A protein and the small-molecule ligand that binds it are described below.
Small molecule (SMILES): Cc1cc(O)c(C)c(O)c1C=O

Binding-site contacts:
Ligand atom O1 contacts residue HIS330 of chain 1.B at 3.5 Å (h-bond).
Ligand atom C4 contacts residue GLY332 of chain 1.B at 4.3 Å.
Ligand atom C contacts residue PRO329 of chain 1.B at 4.2 Å (hydrophobic).
Ligand atom C7 contacts residue GLY332 of chain 1.B at 4.1 Å.
Ligand atom O1 contacts residue HIS331 of chain 1.B at 3.8 Å.
Ligand atom C5 contacts residue GLY332 of chain 1.B at 3.9 Å.
Ligand atom C6 contacts residue GLY332 of chain 1.B at 4.1 Å.
Ligand atom O1 contacts residue LEU96 of chain 1.B at 3.9 Å.
Ligand atom C7 contacts residue ILE237 of chain 1.B at 3.6 Å (hydrophobic).
Ligand atom C6 contacts residue FAD1 of chain 1.I at 4.1 Å.
Ligand atom O contacts residue GLY332 of chain 1.B at 4.2 Å.
Ligand atom C contacts residue ILE237 of chain 1.B at 3.7 Å (hydrophobic).
Ligand atom O contacts residue ILE237 of chain 1.B at 3.8 Å.
Ligand atom C8 contacts residue ILE237 of chain 1.B at 3.7 Å (hydrophobic).
Ligand atom C contacts residue GLY332 of chain 1.B at 4.0 Å.
Ligand atom O contacts residue MET228 of chain 1.B at 3.9 Å.
Ligand atom C2 contacts residue LEU96 of chain 1.B at 4.0 Å (hydrophobic).
Ligand atom C4 contacts residue LEU96 of chain 1.B at 4.3 Å (hydrophobic).
Ligand atom O contacts residue HIS330 of chain 1.B at 3.3 Å (h-bond).
Ligand atom C contacts residue HIS331 of chain 1.B at 4.3 Å.
Ligand atom O1 contacts residue MET228 of chain 1.B at 3.9 Å.
Ligand atom C8 contacts residue PRO329 of chain 1.B at 3.6 Å (hydrophobic).
Ligand atom C4 contacts residue PHE119 of chain 1.B at 3.6 Å (hydrophobic).
Ligand atom C2 contacts residue HIS331 of chain 1.B at 3.6 Å.
Ligand atom O1 contacts residue TYR397 of chain 1.B at 4.4 Å.
Ligand atom C4 contacts residue HIS331 of chain 1.B at 4.4 Å.
Ligand atom C1 contacts residue HIS331 of chain 1.B at 4.0 Å.
Ligand atom O contacts residue PRO329 of chain 1.B at 4.0 Å.
Ligand atom C5 contacts residue FAD1 of chain 1.I at 3.8 Å.
Ligand atom C7 contacts residue PRO329 of chain 1.B at 4.0 Å (hydrophobic).
Ligand atom C6 contacts residue ILE237 of chain 1.B at 4.2 Å (hydrophobic).
Ligand atom C2 contacts residue GLY332 of chain 1.B at 4.2 Å.
Ligand atom O2 contacts residue TYR239 of chain 1.B at 4.3 Å.
Ligand atom C3 contacts residue HIS331 of chain 1.B at 4.4 Å.
Ligand atom C3 contacts residue GLY332 of chain 1.B at 3.8 Å.
Ligand atom O2 contacts residue FAD1 of chain 1.I at 3.8 Å.
Ligand atom C1 contacts residue GLY332 of chain 1.B at 3.8 Å.
Ligand atom C contacts residue HIS330 of chain 1.B at 4.4 Å.
Ligand atom C1 contacts residue ILE237 of chain 1.B at 4.4 Å (hydrophobic).
Ligand atom O1 contacts residue GLY332 of chain 1.B at 4.4 Å.

Sequence of chain 1.B:
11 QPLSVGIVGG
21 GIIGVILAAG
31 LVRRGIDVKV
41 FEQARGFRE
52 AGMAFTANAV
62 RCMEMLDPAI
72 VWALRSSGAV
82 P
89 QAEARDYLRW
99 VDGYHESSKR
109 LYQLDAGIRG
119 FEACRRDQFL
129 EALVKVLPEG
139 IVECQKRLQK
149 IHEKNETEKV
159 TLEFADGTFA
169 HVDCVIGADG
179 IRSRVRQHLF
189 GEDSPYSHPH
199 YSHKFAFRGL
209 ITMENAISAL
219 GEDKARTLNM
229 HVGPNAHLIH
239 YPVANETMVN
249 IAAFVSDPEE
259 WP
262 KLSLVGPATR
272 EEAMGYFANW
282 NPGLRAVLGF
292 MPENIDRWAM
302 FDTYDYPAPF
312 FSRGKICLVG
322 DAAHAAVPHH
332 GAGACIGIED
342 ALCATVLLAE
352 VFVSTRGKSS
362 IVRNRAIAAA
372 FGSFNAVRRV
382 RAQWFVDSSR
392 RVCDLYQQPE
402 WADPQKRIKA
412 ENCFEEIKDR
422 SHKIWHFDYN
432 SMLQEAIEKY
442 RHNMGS